A small-molecule ligand and the protein it binds are described below.
Small molecule (SMILES): Cc1c[nH]c(=O)nc1N

Sequence of chain 1.C:
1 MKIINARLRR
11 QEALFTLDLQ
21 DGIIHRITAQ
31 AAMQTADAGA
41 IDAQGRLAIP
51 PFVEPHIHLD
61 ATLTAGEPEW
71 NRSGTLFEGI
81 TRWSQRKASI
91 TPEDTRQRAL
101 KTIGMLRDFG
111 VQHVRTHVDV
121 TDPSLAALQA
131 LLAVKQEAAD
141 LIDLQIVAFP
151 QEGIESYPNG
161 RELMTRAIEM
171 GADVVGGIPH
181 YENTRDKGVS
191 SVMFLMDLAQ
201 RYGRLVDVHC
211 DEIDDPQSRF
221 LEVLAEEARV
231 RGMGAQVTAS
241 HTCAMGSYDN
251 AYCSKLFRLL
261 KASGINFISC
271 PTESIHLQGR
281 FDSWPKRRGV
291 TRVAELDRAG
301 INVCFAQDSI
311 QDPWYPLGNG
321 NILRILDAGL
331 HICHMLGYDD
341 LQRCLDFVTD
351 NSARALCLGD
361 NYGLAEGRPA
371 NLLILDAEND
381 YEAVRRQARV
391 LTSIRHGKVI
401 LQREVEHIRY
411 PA

Binding-site contacts:
Ligand atom C6 contacts residue HIS58 of chain 1.C at 3.6 Å.
Ligand atom N1 contacts residue TRP314 of chain 1.C at 3.5 Å.
Ligand atom C2 contacts residue GLU212 of chain 1.C at 3.7 Å.
Ligand atom C4 contacts residue ASP308 of chain 1.C at 3.8 Å.
Ligand atom O2 contacts residue PHE149 of chain 1.C at 3.6 Å.
Ligand atom O2 contacts residue GLU212 of chain 1.C at 3.8 Å.
Ligand atom C2 contacts residue HIS209 of chain 1.C at 4.0 Å.
Ligand atom N1 contacts residue HIS58 of chain 1.C at 4.0 Å.
Ligand atom C6 contacts residue TRP314 of chain 1.C at 3.4 Å (hydrophobic).
Ligand atom N3 contacts residue LEU76 of chain 1.C at 3.2 Å.
Ligand atom C5 contacts residue HIS58 of chain 1.C at 3.5 Å.
Ligand atom N4 contacts residue GLU273 of chain 1.C at 4.0 Å.
Ligand atom CM5 contacts residue ASP308 of chain 1.C at 3.5 Å.
Ligand atom C2 contacts residue PHE149 of chain 1.C at 4.0 Å (hydrophobic).
Ligand atom N1 contacts residue PHE149 of chain 1.C at 3.9 Å.
Ligand atom CM5 contacts residue GLU273 of chain 1.C at 3.6 Å.
Ligand atom O2 contacts residue HIS209 of chain 1.C at 4.0 Å.
Ligand atom C4 contacts residue LEU76 of chain 1.C at 3.9 Å (hydrophobic).
Ligand atom N3 contacts residue GLU212 of chain 1.C at 2.8 Å (salt-bridge).
Ligand atom N4 contacts residue HIS241 of chain 1.C at 3.5 Å (h-bond).
Ligand atom C4 contacts residue GLU212 of chain 1.C at 3.5 Å.
Ligand atom N1 contacts residue GLN151 of chain 1.C at 2.7 Å (h-bond).
Ligand atom C5 contacts residue FE21 of chain 1.S at 4.0 Å.
Ligand atom C5 contacts residue ASP308 of chain 1.C at 4.1 Å.
Ligand atom C4 contacts residue FE21 of chain 1.S at 3.6 Å.
Ligand atom O2 contacts residue ILE178 of chain 1.C at 3.6 Å.
Ligand atom O2 contacts residue LEU76 of chain 1.C at 3.6 Å.
Ligand atom CM5 contacts residue SER309 of chain 1.C at 3.2 Å.
Ligand atom C2 contacts residue GLN151 of chain 1.C at 3.6 Å.
Ligand atom N4 contacts residue ASP308 of chain 1.C at 2.6 Å (salt-bridge).
Ligand atom C2 contacts residue LEU76 of chain 1.C at 3.5 Å (hydrophobic).
Ligand atom N4 contacts residue GLU212 of chain 1.C at 2.8 Å (salt-bridge).
Ligand atom N3 contacts residue HIS209 of chain 1.C at 3.7 Å.
Ligand atom C4 contacts residue HIS58 of chain 1.C at 4.0 Å.
Ligand atom C5 contacts residue TRP314 of chain 1.C at 3.7 Å (hydrophobic).
Ligand atom CM5 contacts residue HIS58 of chain 1.C at 3.5 Å.
Ligand atom N4 contacts residue FE21 of chain 1.S at 3.6 Å.
Ligand atom C6 contacts residue GLN151 of chain 1.C at 3.5 Å.
Ligand atom O2 contacts residue GLN151 of chain 1.C at 3.0 Å (h-bond).
Ligand atom CM5 contacts residue TRP314 of chain 1.C at 3.6 Å (hydrophobic).